Binding-site contacts:
Ligand atom O4 contacts residue SER200 of chain 1.B at 2.8 Å (h-bond).
Ligand atom O4 contacts residue GLY223 of chain 1.B at 3.5 Å (h-bond).
Ligand atom O7 contacts residue ASP225 of chain 1.B at 3.2 Å (salt-bridge).
Ligand atom C9 contacts residue THR243 of chain 1.B at 3.6 Å.
Ligand atom O4 contacts residue TYR170 of chain 1.B at 4.0 Å.
Ligand atom O8 contacts residue GLY242 of chain 1.B at 3.6 Å.
Ligand atom C1 contacts residue TYR170 of chain 1.B at 4.0 Å (hydrophobic).
Ligand atom O6 contacts residue ASP225 of chain 1.B at 2.7 Å (salt-bridge).
Ligand atom C7 contacts residue GLY223 of chain 1.B at 3.8 Å.
Ligand atom O2 contacts residue GLY242 of chain 1.B at 3.5 Å (h-bond).
Ligand atom O8 contacts residue MET287 of chain 1.B at 3.9 Å.
Ligand atom O7 contacts residue GLU226 of chain 1.B at 3.1 Å (salt-bridge).
Ligand atom O1A contacts residue TYR76 of chain 1.B at 3.6 Å.
Ligand atom C9 contacts residue MET287 of chain 1.B at 3.9 Å (hydrophobic).
Ligand atom O6 contacts residue GLY223 of chain 1.B at 3.0 Å (h-bond).
Ligand atom O1A contacts residue SER81 of chain 1.B at 2.8 Å (h-bond).
Ligand atom O9 contacts residue GLU226 of chain 1.B at 2.8 Å (salt-bridge).
Ligand atom O1B contacts residue SER80 of chain 1.B at 3.0 Å (h-bond).
Ligand atom O7 contacts residue GLY223 of chain 1.B at 3.8 Å.
Ligand atom C11 contacts residue ILE172 of chain 1.B at 3.9 Å (hydrophobic).
Ligand atom O6 contacts residue ILE240 of chain 1.B at 4.0 Å.
Ligand atom O1B contacts residue TYR76 of chain 1.B at 3.7 Å.
Ligand atom O8 contacts residue TYR288 of chain 1.B at 3.5 Å (h-bond).
Ligand atom O2 contacts residue GLY241 of chain 1.B at 3.9 Å.
Ligand atom C2 contacts residue SER81 of chain 1.B at 3.2 Å.
Ligand atom O2 contacts residue SER81 of chain 1.B at 2.7 Å (h-bond).
Ligand atom O6 contacts residue GLY242 of chain 1.B at 2.9 Å (h-bond).
Ligand atom O1A contacts residue ALA44 of chain 1.B at 3.9 Å.
Ligand atom C1 contacts residue SER80 of chain 1.B at 3.4 Å.
Ligand atom C7 contacts residue ASP225 of chain 1.B at 3.4 Å.
Ligand atom C6 contacts residue ASP225 of chain 1.B at 3.4 Å.
Ligand atom O2 contacts residue ALA44 of chain 1.B at 3.5 Å.
Ligand atom O7 contacts residue PRO224 of chain 1.B at 3.7 Å.
Ligand atom C1 contacts residue SER81 of chain 1.B at 3.6 Å.
Ligand atom C1 contacts residue TYR76 of chain 1.B at 3.8 Å (hydrophobic).
Ligand atom O1A contacts residue GLY79 of chain 1.B at 3.4 Å.
Ligand atom O1A contacts residue SER80 of chain 1.B at 2.9 Å (h-bond).
Ligand atom C6 contacts residue GLY223 of chain 1.B at 2.9 Å.
Ligand atom O6 contacts residue GLY241 of chain 1.B at 3.2 Å.
Ligand atom O1B contacts residue TYR170 of chain 1.B at 3.7 Å.

Sequence of chain 1.B:
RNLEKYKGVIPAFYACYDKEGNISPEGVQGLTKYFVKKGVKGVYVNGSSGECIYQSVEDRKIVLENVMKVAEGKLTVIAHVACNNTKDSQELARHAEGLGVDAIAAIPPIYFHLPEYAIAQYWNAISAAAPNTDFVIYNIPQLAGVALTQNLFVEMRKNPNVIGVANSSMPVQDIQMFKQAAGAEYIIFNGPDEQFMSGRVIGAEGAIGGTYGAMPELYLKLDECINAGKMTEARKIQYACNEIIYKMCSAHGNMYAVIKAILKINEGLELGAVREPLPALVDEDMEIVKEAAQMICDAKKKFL

A small-molecule ligand and the protein it binds are described below.
Small molecule (SMILES): CC(=O)N[C@@H]([C@@H](O)[C@H](O)[C@H](O)CO)[C@@H](O)CC(=O)C(=O)O